Sequence of chain 1.F:
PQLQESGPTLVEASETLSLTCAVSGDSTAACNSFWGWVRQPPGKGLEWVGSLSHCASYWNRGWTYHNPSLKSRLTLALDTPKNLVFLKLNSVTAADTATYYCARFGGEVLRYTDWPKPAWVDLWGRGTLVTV

Sequence of chain 1.A:
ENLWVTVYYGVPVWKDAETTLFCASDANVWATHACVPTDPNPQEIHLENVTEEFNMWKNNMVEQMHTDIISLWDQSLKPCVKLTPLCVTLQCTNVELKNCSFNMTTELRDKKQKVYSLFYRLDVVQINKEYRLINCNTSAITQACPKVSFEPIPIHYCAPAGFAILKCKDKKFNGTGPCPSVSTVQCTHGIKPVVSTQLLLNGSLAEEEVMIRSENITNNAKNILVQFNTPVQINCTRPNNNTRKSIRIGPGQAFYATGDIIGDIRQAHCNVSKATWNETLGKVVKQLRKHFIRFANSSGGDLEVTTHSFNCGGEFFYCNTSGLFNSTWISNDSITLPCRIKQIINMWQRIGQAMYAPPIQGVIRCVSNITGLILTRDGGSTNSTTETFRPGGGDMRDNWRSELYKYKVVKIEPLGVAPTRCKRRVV

Binding-site contacts:
Ligand atom C2 contacts residue ASN118 of chain 1.A at 2.4 Å.
Ligand atom C1 contacts residue TYR135 of chain 1.A at 3.5 Å (hydrophobic).
Ligand atom O7 contacts residue ARG112 of chain 1.F at 4.0 Å.
Ligand atom C1 contacts residue ASN118 of chain 1.A at 1.4 Å.
Ligand atom O6 contacts residue ASN118 of chain 1.A at 4.4 Å.
Ligand atom O5 contacts residue ASN118 of chain 1.A at 2.3 Å (h-bond).
Ligand atom C4 contacts residue TYR135 of chain 1.A at 4.3 Å (hydrophobic).
Ligand atom N2 contacts residue LEU137 of chain 1.A at 4.5 Å.
Ligand atom O3 contacts residue TYR135 of chain 1.A at 4.3 Å.
Ligand atom C7 contacts residue ASN118 of chain 1.A at 3.5 Å.
Ligand atom N2 contacts residue TYR135 of chain 1.A at 3.8 Å.
Ligand atom C3 contacts residue TYR135 of chain 1.A at 3.7 Å (hydrophobic).
Ligand atom C8 contacts residue ARG112 of chain 1.F at 3.3 Å.
Ligand atom C5 contacts residue TYR135 of chain 1.A at 4.0 Å (hydrophobic).
Ligand atom O6 contacts residue SER120 of chain 1.A at 4.1 Å.
Ligand atom C2 contacts residue TYR135 of chain 1.A at 4.0 Å (hydrophobic).
Ligand atom C3 contacts residue ASN118 of chain 1.A at 3.8 Å.
Ligand atom C5 contacts residue ASN118 of chain 1.A at 3.6 Å.
Ligand atom C8 contacts residue ASP290 of chain 1.A at 3.5 Å.
Ligand atom O5 contacts residue TYR135 of chain 1.A at 4.2 Å.
Ligand atom C4 contacts residue ASN118 of chain 1.A at 4.2 Å.
Ligand atom O4 contacts residue TYR135 of chain 1.A at 4.0 Å.
Ligand atom C7 contacts residue ARG112 of chain 1.F at 4.1 Å.
Ligand atom N2 contacts residue ASP290 of chain 1.A at 4.5 Å.
Ligand atom C7 contacts residue ASP290 of chain 1.A at 4.3 Å.
Ligand atom N2 contacts residue ASN118 of chain 1.A at 2.9 Å (h-bond).
Ligand atom C8 contacts residue LEU137 of chain 1.A at 4.2 Å (hydrophobic).
Ligand atom O7 contacts residue ASN118 of chain 1.A at 3.8 Å.

A small-molecule ligand and the protein it binds are described below.
Small molecule (SMILES): CC(=O)N[C@H]1[C@H](O[C@H]2[C@H](O)[C@@H](NC(C)=O)CO[C@@H]2CO)O[C@H](CO)[C@@H](O[C@@H]2O[C@H](CO)[C@@H](O)[C@H](O)[C@@H]2O)[C@@H]1O